Binding-site contacts:
Ligand atom C8 contacts residue TYR28 of chain 1.C at 4.5 Å (hydrophobic).
Ligand atom C1 contacts residue TYR28 of chain 1.C at 4.4 Å (hydrophobic).
Ligand atom O7 contacts residue SER60 of chain 1.C at 4.1 Å.
Ligand atom C2 contacts residue ASN61 of chain 1.C at 2.5 Å.
Ligand atom C1 contacts residue ASN61 of chain 1.C at 1.4 Å.
Ligand atom C8 contacts residue ASN61 of chain 1.C at 4.5 Å.
Ligand atom C8 contacts residue THR29 of chain 1.C at 3.9 Å.
Ligand atom C5 contacts residue ASN61 of chain 1.C at 3.7 Å.
Ligand atom N2 contacts residue ASN61 of chain 1.C at 2.8 Å (h-bond).
Ligand atom O7 contacts residue ASN61 of chain 1.C at 2.9 Å (h-bond).
Ligand atom C4 contacts residue ASN61 of chain 1.C at 4.3 Å.
Ligand atom C3 contacts residue ASN61 of chain 1.C at 3.8 Å.
Ligand atom C7 contacts residue ASN61 of chain 1.C at 3.4 Å.
Ligand atom O5 contacts residue ASN61 of chain 1.C at 2.4 Å (h-bond).

The protein below binds the small molecule below.
Small molecule (SMILES): CC(=O)N[C@@H]1[C@@H](O)[C@H](O)[C@@H](CO)O[C@H]1O

Sequence of chain 1.C:
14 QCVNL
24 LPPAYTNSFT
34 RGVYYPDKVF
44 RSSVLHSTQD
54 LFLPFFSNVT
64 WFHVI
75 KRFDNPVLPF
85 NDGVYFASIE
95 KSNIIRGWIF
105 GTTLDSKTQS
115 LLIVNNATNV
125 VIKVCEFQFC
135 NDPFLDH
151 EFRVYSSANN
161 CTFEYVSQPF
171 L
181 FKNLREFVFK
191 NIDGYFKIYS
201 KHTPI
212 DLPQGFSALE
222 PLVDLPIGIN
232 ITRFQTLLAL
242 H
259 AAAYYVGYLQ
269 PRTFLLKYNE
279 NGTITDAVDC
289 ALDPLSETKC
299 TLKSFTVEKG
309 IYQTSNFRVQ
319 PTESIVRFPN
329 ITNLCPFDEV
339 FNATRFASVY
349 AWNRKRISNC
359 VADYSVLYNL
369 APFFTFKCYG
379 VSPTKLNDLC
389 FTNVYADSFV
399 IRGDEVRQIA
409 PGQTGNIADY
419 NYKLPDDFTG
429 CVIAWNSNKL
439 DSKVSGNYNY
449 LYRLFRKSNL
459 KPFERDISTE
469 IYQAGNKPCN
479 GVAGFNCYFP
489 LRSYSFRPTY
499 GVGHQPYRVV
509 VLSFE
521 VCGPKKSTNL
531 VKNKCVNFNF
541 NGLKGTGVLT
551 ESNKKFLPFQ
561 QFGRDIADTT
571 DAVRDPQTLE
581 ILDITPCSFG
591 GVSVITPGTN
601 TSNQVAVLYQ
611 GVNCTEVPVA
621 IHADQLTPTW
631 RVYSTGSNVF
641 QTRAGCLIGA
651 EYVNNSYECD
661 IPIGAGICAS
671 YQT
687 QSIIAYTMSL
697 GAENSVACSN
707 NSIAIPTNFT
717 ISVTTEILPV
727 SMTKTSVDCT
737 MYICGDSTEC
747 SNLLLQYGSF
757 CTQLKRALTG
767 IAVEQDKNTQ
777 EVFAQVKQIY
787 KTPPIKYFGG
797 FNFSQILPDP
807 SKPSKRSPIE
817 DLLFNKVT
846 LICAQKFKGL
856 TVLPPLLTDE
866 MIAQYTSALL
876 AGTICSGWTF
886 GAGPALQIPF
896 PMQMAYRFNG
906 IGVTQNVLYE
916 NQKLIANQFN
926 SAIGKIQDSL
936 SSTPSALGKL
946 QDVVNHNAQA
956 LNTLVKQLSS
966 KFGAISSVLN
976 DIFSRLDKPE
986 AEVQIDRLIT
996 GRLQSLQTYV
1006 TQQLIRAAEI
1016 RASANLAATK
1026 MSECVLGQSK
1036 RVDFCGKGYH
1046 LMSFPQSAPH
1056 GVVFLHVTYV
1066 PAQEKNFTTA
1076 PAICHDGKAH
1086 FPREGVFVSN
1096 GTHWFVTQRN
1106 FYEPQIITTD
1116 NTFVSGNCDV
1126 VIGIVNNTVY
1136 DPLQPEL